Binding-site contacts:
Ligand atom C06 contacts residue LYS307 of chain 1.B at 3.4 Å.
Ligand atom C04 contacts residue LEU29 of chain 1.B at 3.8 Å (hydrophobic).
Ligand atom C24 contacts residue MET373 of chain 1.B at 3.9 Å (hydrophobic).
Ligand atom C25 contacts residue MET373 of chain 1.B at 3.7 Å (hydrophobic).
Ligand atom O01 contacts residue LEU29 of chain 1.B at 3.6 Å.
Ligand atom C20 contacts residue PHE219 of chain 1.B at 3.7 Å (hydrophobic).
Ligand atom C04 contacts residue LYS307 of chain 1.B at 3.7 Å.
Ligand atom C07 contacts residue ILE25 of chain 1.B at 3.9 Å (hydrophobic).
Ligand atom O03 contacts residue GLN306 of chain 1.B at 3.4 Å (h-bond).
Ligand atom C09 contacts residue LYS307 of chain 1.B at 3.8 Å.
Ligand atom O03 contacts residue SER305 of chain 1.B at 3.3 Å (h-bond).
Ligand atom C22 contacts residue PHE376 of chain 1.B at 3.9 Å (hydrophobic).
Ligand atom C02 contacts residue SER305 of chain 1.B at 3.3 Å.
Ligand atom C23 contacts residue MET373 of chain 1.B at 3.9 Å (hydrophobic).
Ligand atom C16 contacts residue LYS117 of chain 1.B at 3.5 Å.
Ligand atom CL1 contacts residue GLN306 of chain 1.B at 3.3 Å.
Ligand atom C06 contacts residue GLU213 of chain 1.B at 3.6 Å.
Ligand atom C18 contacts residue CYS164 of chain 1.B at 3.7 Å (hydrophobic).
Ligand atom CL1 contacts residue LEU115 of chain 1.B at 3.9 Å.
Ligand atom N08 contacts residue LYS307 of chain 1.B at 3.8 Å.
Ligand atom C14 contacts residue LEU115 of chain 1.B at 3.7 Å (hydrophobic).
Ligand atom N08 contacts residue LYS117 of chain 1.B at 3.6 Å.
Ligand atom O01 contacts residue SER305 of chain 1.B at 2.6 Å (h-bond).
Ligand atom C02 contacts residue LEU29 of chain 1.B at 3.6 Å (hydrophobic).
Ligand atom C11 contacts residue MET373 of chain 1.B at 4.0 Å (hydrophobic).
Ligand atom C05 contacts residue LEU29 of chain 1.B at 3.9 Å (hydrophobic).
Ligand atom CL2 contacts residue LYS117 of chain 1.B at 4.0 Å.
Ligand atom C15 contacts residue LYS117 of chain 1.B at 3.6 Å.
Ligand atom O01 contacts residue LYS307 of chain 1.B at 3.8 Å.
Ligand atom C02 contacts residue LYS307 of chain 1.B at 3.6 Å.
Ligand atom C15 contacts residue MET373 of chain 1.B at 3.7 Å (hydrophobic).
Ligand atom C25 contacts residue LYS117 of chain 1.B at 3.7 Å.
Ligand atom O17 contacts residue LYS117 of chain 1.B at 3.6 Å.
Ligand atom CL2 contacts residue LYS307 of chain 1.B at 3.3 Å.
Ligand atom C05 contacts residue LYS307 of chain 1.B at 3.6 Å.
Ligand atom C07 contacts residue LYS307 of chain 1.B at 3.8 Å.
Ligand atom C16 contacts residue MET373 of chain 1.B at 3.9 Å (hydrophobic).
Ligand atom O03 contacts residue LYS307 of chain 1.B at 3.0 Å (salt-bridge).
Ligand atom C14 contacts residue MET373 of chain 1.B at 3.8 Å (hydrophobic).
Ligand atom C21 contacts residue PHE219 of chain 1.B at 3.6 Å (hydrophobic).

Sequence of chain 1.B:
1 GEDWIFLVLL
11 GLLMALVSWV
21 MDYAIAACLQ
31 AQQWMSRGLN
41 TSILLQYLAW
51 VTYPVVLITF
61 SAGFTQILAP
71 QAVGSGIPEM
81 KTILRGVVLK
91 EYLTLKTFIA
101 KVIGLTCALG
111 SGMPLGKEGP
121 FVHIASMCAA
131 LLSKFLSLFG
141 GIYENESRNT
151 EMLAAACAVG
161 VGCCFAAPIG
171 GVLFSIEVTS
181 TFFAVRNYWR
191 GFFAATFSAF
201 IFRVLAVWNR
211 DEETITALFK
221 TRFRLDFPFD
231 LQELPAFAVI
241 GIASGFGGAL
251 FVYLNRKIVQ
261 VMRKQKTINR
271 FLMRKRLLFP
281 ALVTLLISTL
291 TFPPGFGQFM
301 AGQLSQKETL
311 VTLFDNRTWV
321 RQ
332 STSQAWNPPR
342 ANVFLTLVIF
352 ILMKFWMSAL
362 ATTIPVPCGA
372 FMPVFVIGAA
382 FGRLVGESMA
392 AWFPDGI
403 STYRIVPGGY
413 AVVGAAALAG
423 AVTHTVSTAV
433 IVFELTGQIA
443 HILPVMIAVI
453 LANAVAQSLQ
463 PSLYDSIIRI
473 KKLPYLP

A protein and the small-molecule ligand that binds it are described below.
Small molecule (SMILES): O=C(O)c1cccnc1Nc1c(Cl)ccc(OCc2ccccc2)c1Cl